The protein below binds the small molecule below.
Small molecule (SMILES): CC(=O)N[C@H]1[C@H]([C@H](O)[C@H](O)CO)O[C@@](O)(C(=O)O)C[C@@H]1O

Binding-site contacts:
Ligand atom C11 contacts residue SER256 of chain 16.A at 4.3 Å.
Ligand atom C11 contacts residue GLY254 of chain 16.A at 3.6 Å.
Ligand atom O1B contacts residue ASN231 of chain 16.A at 4.3 Å.
Ligand atom C5 contacts residue ASN231 of chain 16.A at 4.5 Å.
Ligand atom C1 contacts residue ARG232 of chain 16.A at 3.6 Å.
Ligand atom O4 contacts residue ASN231 of chain 16.A at 4.2 Å.
Ligand atom O2 contacts residue ASN231 of chain 16.A at 4.2 Å.
Ligand atom O1A contacts residue ASN231 of chain 16.A at 2.7 Å (h-bond).
Ligand atom C11 contacts residue ALA253 of chain 16.A at 3.6 Å (hydrophobic).
Ligand atom C1 contacts residue ASN231 of chain 16.A at 3.6 Å.
Ligand atom C3 contacts residue ASN231 of chain 16.A at 3.9 Å.
Ligand atom C4 contacts residue VAL257 of chain 16.A at 4.4 Å (hydrophobic).
Ligand atom C4 contacts residue ASN231 of chain 16.A at 3.5 Å.
Ligand atom O2 contacts residue ARG232 of chain 16.A at 4.5 Å.
Ligand atom O4 contacts residue VAL257 of chain 16.A at 3.1 Å.
Ligand atom O10 contacts residue SER256 of chain 16.A at 3.5 Å (h-bond).
Ligand atom C10 contacts residue SER256 of chain 16.A at 4.2 Å.
Ligand atom O1A contacts residue ARG232 of chain 16.A at 3.5 Å.
Ligand atom O1B contacts residue ARG232 of chain 16.A at 2.5 Å (salt-bridge).
Ligand atom C2 contacts residue ASN231 of chain 16.A at 4.0 Å.

Sequence of chain 16.A:
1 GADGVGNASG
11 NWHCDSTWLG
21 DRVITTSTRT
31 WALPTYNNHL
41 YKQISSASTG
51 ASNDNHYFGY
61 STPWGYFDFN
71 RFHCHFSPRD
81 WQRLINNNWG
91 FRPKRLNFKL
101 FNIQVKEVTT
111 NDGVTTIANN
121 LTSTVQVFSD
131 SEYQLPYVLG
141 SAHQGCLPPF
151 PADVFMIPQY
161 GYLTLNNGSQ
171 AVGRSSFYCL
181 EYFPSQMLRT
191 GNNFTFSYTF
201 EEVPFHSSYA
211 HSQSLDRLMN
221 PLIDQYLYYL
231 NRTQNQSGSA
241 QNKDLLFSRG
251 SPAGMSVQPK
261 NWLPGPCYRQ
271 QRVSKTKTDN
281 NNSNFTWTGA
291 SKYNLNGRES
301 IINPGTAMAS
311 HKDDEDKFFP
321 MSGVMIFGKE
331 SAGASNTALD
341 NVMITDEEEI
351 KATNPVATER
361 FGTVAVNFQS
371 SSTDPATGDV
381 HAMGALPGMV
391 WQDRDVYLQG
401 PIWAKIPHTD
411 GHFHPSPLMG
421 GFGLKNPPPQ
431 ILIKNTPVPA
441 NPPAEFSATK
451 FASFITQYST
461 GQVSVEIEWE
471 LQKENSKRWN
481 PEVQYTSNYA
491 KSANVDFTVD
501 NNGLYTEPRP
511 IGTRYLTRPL